Binding-site contacts:
Ligand atom O7 contacts residue ASN327 of chain 1.A at 3.4 Å (h-bond).
Ligand atom C8 contacts residue ASN327 of chain 1.A at 4.1 Å.
Ligand atom C5 contacts residue ASN327 of chain 1.A at 3.7 Å.
Ligand atom O5 contacts residue SER329 of chain 1.A at 3.8 Å.
Ligand atom C1 contacts residue ASN327 of chain 1.A at 1.4 Å.
Ligand atom C5 contacts residue SER329 of chain 1.A at 4.3 Å.
Ligand atom N2 contacts residue ASN327 of chain 1.A at 3.0 Å (h-bond).
Ligand atom C2 contacts residue ASN327 of chain 1.A at 2.4 Å.
Ligand atom C4 contacts residue ASN327 of chain 1.A at 4.2 Å.
Ligand atom O7 contacts residue SER329 of chain 1.A at 4.0 Å.
Ligand atom O5 contacts residue ASN327 of chain 1.A at 2.3 Å (h-bond).
Ligand atom C1 contacts residue SER329 of chain 1.A at 3.4 Å.
Ligand atom C7 contacts residue ASN327 of chain 1.A at 3.4 Å.
Ligand atom C3 contacts residue ASN327 of chain 1.A at 3.8 Å.

The protein below binds the small molecule below.
Small molecule (SMILES): CC(=O)N[C@@H]1[C@@H](O)[C@H](O)[C@@H](CO)O[C@H]1O

Sequence of chain 1.A:
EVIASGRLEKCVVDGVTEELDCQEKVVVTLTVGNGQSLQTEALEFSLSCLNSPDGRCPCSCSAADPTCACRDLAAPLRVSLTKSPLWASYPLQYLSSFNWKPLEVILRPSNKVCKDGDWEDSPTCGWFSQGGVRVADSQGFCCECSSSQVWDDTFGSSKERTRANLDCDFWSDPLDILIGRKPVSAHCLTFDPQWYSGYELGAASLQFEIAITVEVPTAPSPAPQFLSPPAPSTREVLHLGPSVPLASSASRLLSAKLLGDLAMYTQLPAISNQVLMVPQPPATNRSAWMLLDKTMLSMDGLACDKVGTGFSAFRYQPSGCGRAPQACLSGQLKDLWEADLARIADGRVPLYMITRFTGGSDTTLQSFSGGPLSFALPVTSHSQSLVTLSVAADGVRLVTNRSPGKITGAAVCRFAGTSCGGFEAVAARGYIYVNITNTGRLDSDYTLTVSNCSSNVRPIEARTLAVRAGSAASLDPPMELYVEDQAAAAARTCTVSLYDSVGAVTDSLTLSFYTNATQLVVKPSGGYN